Binding-site contacts:
Ligand atom C11 contacts residue LEU35 of chain 1.C at 3.6 Å (hydrophobic).
Ligand atom C11 contacts residue ASN36 of chain 1.C at 3.2 Å.
Ligand atom C3 contacts residue PHE95 of chain 1.C at 3.7 Å (hydrophobic).
Ligand atom O4 contacts residue THR211 of chain 1.C at 3.4 Å (h-bond).
Ligand atom F1 contacts residue PHE95 of chain 1.C at 3.2 Å.
Ligand atom C12 contacts residue ASN36 of chain 1.C at 3.0 Å.
Ligand atom C2 contacts residue PHE95 of chain 1.C at 3.7 Å (hydrophobic).
Ligand atom O4 contacts residue PHE207 of chain 1.C at 3.4 Å.
Ligand atom C16 contacts residue GLN114 of chain 1.C at 3.8 Å.
Ligand atom C21 contacts residue MET32 of chain 1.C at 3.7 Å (hydrophobic).
Ligand atom O2 contacts residue ASN36 of chain 1.C at 2.5 Å (h-bond).
Ligand atom O5 contacts residue THR211 of chain 1.C at 3.4 Å (h-bond).
Ligand atom O1 contacts residue GLN42 of chain 1.C at 2.7 Å (h-bond).
Ligand atom C22 contacts residue PHE207 of chain 1.C at 3.8 Å (hydrophobic).
Ligand atom C13 contacts residue ASN36 of chain 1.C at 3.7 Å.
Ligand atom C3 contacts residue GLN42 of chain 1.C at 3.0 Å.
Ligand atom C21 contacts residue GLN114 of chain 1.C at 3.6 Å.
Ligand atom C19 contacts residue MET76 of chain 1.C at 3.7 Å (hydrophobic).
Ligand atom C20 contacts residue PHE207 of chain 1.C at 3.9 Å (hydrophobic).
Ligand atom C2 contacts residue GLN42 of chain 1.C at 3.4 Å.
Ligand atom C1 contacts residue GLN42 of chain 1.C at 3.8 Å.
Ligand atom O4 contacts residue CYS208 of chain 1.C at 3.4 Å.
Ligand atom C12 contacts residue LEU35 of chain 1.C at 3.4 Å (hydrophobic).
Ligand atom C1 contacts residue LEU35 of chain 1.C at 3.2 Å (hydrophobic).
Ligand atom O5 contacts residue VAL219 of chain 1.C at 3.5 Å.
Ligand atom C2 contacts residue LEU35 of chain 1.C at 3.7 Å (hydrophobic).
Ligand atom O1 contacts residue ARG83 of chain 1.C at 2.9 Å (salt-bridge).
Ligand atom C20 contacts residue GLN114 of chain 1.C at 3.7 Å.
Ligand atom C19 contacts residue GLY39 of chain 1.C at 3.8 Å.
Ligand atom C4 contacts residue MET76 of chain 1.C at 3.8 Å (hydrophobic).
Ligand atom C1 contacts residue GLY39 of chain 1.C at 3.5 Å.
Ligand atom C6 contacts residue MET76 of chain 1.C at 3.7 Å (hydrophobic).
Ligand atom O5 contacts residue MET32 of chain 1.C at 3.7 Å.
Ligand atom O3 contacts residue GLN114 of chain 1.C at 2.3 Å (h-bond).
Ligand atom C22 contacts residue GLN114 of chain 1.C at 3.2 Å.
Ligand atom C7 contacts residue MET118 of chain 1.C at 3.8 Å (hydrophobic).
Ligand atom C18 contacts residue ASN36 of chain 1.C at 3.3 Å.
Ligand atom C5 contacts residue MET76 of chain 1.C at 3.7 Å (hydrophobic).
Ligand atom O5 contacts residue ASN36 of chain 1.C at 3.1 Å (h-bond).
Ligand atom C17 contacts residue GLN114 of chain 1.C at 3.4 Å.

Sequence of chain 1.C:
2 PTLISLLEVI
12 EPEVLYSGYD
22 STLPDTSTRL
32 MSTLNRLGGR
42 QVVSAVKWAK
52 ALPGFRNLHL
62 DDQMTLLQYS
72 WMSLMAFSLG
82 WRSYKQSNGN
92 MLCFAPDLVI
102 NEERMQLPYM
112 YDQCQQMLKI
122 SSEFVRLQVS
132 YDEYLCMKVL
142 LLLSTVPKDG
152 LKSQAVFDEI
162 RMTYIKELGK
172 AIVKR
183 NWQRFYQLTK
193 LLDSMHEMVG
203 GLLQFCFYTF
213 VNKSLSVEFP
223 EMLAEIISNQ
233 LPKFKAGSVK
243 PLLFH

The small molecule below binds the protein below.
Small molecule (SMILES): C[C@@H]1C[C@H]2[C@@H]3CCC4=CC(=O)C=C[C@]4(C)[C@@]3(F)[C@@H](O)C[C@]2(C)[C@@]1(O)C(=O)CO